Sequence of chain 49.A:
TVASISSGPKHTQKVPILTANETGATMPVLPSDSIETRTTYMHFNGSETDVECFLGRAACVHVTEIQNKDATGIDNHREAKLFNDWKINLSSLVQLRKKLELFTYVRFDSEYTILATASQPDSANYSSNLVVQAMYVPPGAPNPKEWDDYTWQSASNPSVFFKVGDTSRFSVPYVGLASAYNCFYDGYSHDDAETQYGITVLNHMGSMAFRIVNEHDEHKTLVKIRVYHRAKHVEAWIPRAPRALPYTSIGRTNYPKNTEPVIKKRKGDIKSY

Sequence of chain 49.C:
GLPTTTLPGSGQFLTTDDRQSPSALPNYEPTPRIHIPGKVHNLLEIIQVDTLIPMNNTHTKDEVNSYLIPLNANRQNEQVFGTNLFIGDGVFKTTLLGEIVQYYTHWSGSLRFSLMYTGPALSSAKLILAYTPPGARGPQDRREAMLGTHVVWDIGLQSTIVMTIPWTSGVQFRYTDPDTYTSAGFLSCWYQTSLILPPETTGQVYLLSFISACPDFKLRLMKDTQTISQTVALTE

Binding-site contacts:
Ligand atom C4B contacts residue TYR152 of chain 49.A at 3.8 Å (hydrophobic).
Ligand atom C1B contacts residue VAL188 of chain 49.A at 3.9 Å (hydrophobic).
Ligand atom C4C contacts residue VAL191 of chain 49.A at 3.5 Å (hydrophobic).
Ligand atom C4B contacts residue PHE186 of chain 49.A at 3.4 Å (hydrophobic).
Ligand atom C4C contacts residue VAL188 of chain 49.A at 3.9 Å (hydrophobic).
Ligand atom C5 contacts residue LEU106 of chain 49.A at 3.7 Å (hydrophobic).
Ligand atom O1A contacts residue PHE186 of chain 49.A at 2.8 Å.
Ligand atom C2A contacts residue MET224 of chain 49.A at 3.4 Å (hydrophobic).
Ligand atom C2B contacts residue VAL188 of chain 49.A at 3.7 Å (hydrophobic).
Ligand atom C4A contacts residue PRO174 of chain 49.A at 3.3 Å (hydrophobic).
Ligand atom C5C contacts residue VAL191 of chain 49.A at 3.9 Å (hydrophobic).
Ligand atom O1A contacts residue MET224 of chain 49.A at 2.8 Å.
Ligand atom N3A contacts residue PHE186 of chain 49.A at 3.9 Å.
Ligand atom C5A contacts residue VAL176 of chain 49.A at 3.2 Å (hydrophobic).
Ligand atom O1 contacts residue MET221 of chain 49.A at 3.2 Å (h-bond).
Ligand atom C2B contacts residue TYR152 of chain 49.A at 3.8 Å (hydrophobic).
Ligand atom C2A contacts residue PHE186 of chain 49.A at 3.2 Å (hydrophobic).
Ligand atom N3A contacts residue PRO174 of chain 49.A at 3.7 Å.
Ligand atom C5B contacts residue PHE186 of chain 49.A at 3.5 Å (hydrophobic).
Ligand atom N2 contacts residue ASN219 of chain 49.A at 3.6 Å.
Ligand atom C5C contacts residue TYR152 of chain 49.A at 3.9 Å (hydrophobic).
Ligand atom C5A contacts residue MET224 of chain 49.A at 3.5 Å (hydrophobic).
Ligand atom C3C contacts residue TYR128 of chain 49.A at 3.4 Å (hydrophobic).
Ligand atom CL1 contacts residue ILE104 of chain 49.A at 3.5 Å.
Ligand atom C4 contacts residue LEU106 of chain 49.A at 3.6 Å (hydrophobic).
Ligand atom C6B contacts residue TYR128 of chain 49.A at 3.8 Å (hydrophobic).
Ligand atom C5B contacts residue MET224 of chain 49.A at 3.5 Å (hydrophobic).
Ligand atom C5A contacts residue PHE186 of chain 49.A at 3.4 Å (hydrophobic).
Ligand atom C1C contacts residue LEU106 of chain 49.A at 3.5 Å (hydrophobic).
Ligand atom CL1 contacts residue TYR128 of chain 49.A at 3.3 Å.
Ligand atom C2C contacts residue TYR197 of chain 49.A at 3.8 Å (hydrophobic).
Ligand atom C31 contacts residue TYR197 of chain 49.A at 3.9 Å (hydrophobic).
Ligand atom C5C contacts residue VAL188 of chain 49.A at 3.9 Å (hydrophobic).
Ligand atom O1B contacts residue ILE104 of chain 49.A at 3.8 Å.
Ligand atom C4B contacts residue MET224 of chain 49.A at 3.8 Å (hydrophobic).
Ligand atom C3B contacts residue TYR152 of chain 49.A at 3.7 Å (hydrophobic).
Ligand atom C2C contacts residue TYR128 of chain 49.A at 3.8 Å (hydrophobic).
Ligand atom N3A contacts residue ALA24 of chain 49.C at 3.6 Å.
Ligand atom C5A contacts residue ALA150 of chain 49.A at 3.9 Å (hydrophobic).
Ligand atom C1C contacts residue TYR128 of chain 49.A at 3.7 Å (hydrophobic).

The protein below binds the small molecule below.
Small molecule (SMILES): Cc1cc(CCCCCOc2ccc(C3=NCCO3)cc2Cl)on1

Sequence of chain 50.C:
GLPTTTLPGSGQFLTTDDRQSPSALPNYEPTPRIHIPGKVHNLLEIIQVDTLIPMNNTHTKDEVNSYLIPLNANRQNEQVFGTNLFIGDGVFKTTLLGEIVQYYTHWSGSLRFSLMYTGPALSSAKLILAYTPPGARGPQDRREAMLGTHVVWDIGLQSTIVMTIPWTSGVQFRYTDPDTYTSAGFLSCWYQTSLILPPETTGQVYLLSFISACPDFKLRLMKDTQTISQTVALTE